Binding-site contacts:
Ligand atom O2 contacts residue DA4 of chain 1.B at 3.2 Å.
Ligand atom C6 contacts residue DT5 of chain 1.B at 3.4 Å.
Ligand atom N6 contacts residue DT5 of chain 1.B at 2.9 Å (h-bond).
Ligand atom N1 contacts residue DC1 of chain 1.B at 2.9 Å (h-bond).
Ligand atom O4 contacts residue DC1 of chain 1.B at 3.0 Å (h-bond).
Ligand atom C4 contacts residue DG6 of chain 1.B at 3.5 Å.
Ligand atom OP1 contacts residue LYS234 of chain 1.C at 2.8 Å (salt-bridge).
Ligand atom C2 contacts residue DG3 of chain 1.B at 3.4 Å.
Ligand atom OP1 contacts residue THR233 of chain 1.C at 2.9 Å (h-bond).
Ligand atom O6 contacts residue DC1 of chain 1.B at 3.1 Å (h-bond).
Ligand atom O2 contacts residue DG3 of chain 1.B at 3.2 Å (h-bond).
Ligand atom N6 contacts residue DA4 of chain 1.B at 2.9 Å (h-bond).
Ligand atom N1 contacts residue DA4 of chain 1.B at 3.5 Å (h-bond).
Ligand atom C2 contacts residue DG6 of chain 1.B at 3.2 Å.
Ligand atom OP1 contacts residue GLU232 of chain 1.C at 3.1 Å (salt-bridge).
Ligand atom N2 contacts residue DA2 of chain 1.B at 3.2 Å.
Ligand atom O4 contacts residue DA2 of chain 1.B at 3.0 Å (h-bond).
Ligand atom N4 contacts residue DG6 of chain 1.B at 2.8 Å (h-bond).
Ligand atom C2 contacts residue DG6 of chain 1.B at 3.4 Å.
Ligand atom N4 contacts residue DG3 of chain 1.B at 2.7 Å (h-bond).
Ligand atom OP2 contacts residue THR233 of chain 1.C at 3.5 Å (h-bond).
Ligand atom O4 contacts residue DG3 of chain 1.B at 3.2 Å (h-bond).
Ligand atom N3 contacts residue DG3 of chain 1.B at 2.7 Å (h-bond).
Ligand atom C4 contacts residue DG3 of chain 1.B at 3.5 Å.
Ligand atom O2 contacts residue DG6 of chain 1.B at 2.3 Å (h-bond).
Ligand atom OP1 contacts residue LYS230 of chain 1.C at 3.1 Å (salt-bridge).
Ligand atom C4 contacts residue DA4 of chain 1.B at 3.2 Å.
Ligand atom O4 contacts residue DA4 of chain 1.B at 3.0 Å (h-bond).
Ligand atom N2 contacts residue DC1 of chain 1.B at 2.7 Å (h-bond).
Ligand atom N4 contacts residue DT5 of chain 1.B at 3.5 Å (h-bond).
Ligand atom N1 contacts residue DT5 of chain 1.B at 2.4 Å (h-bond).
Ligand atom N3 contacts residue DA4 of chain 1.B at 2.5 Å (h-bond).
Ligand atom N3 contacts residue DA2 of chain 1.B at 3.0 Å (h-bond).
Ligand atom N1 contacts residue DG6 of chain 1.B at 3.5 Å (h-bond).
Ligand atom C2 contacts residue DC1 of chain 1.B at 3.5 Å.
Ligand atom N3 contacts residue DG6 of chain 1.B at 3.5 Å (h-bond).
Ligand atom C2 contacts residue DT5 of chain 1.B at 3.0 Å.
Ligand atom O2 contacts residue DG3 of chain 1.B at 2.6 Å (h-bond).
Ligand atom OP1 contacts residue GLY231 of chain 1.C at 3.2 Å.
Ligand atom N3 contacts residue DG6 of chain 1.B at 2.5 Å (h-bond).

The small molecule below binds the protein below.
Small molecule (SMILES): Cc1cn([C@H]2C[C@H](O[P](=O)(O)OC[C@H]3O[C@@H](n4cnc5c(=O)nc(N)[nH]c54)C[C@@H]3OP(=O)(O)O)[C@@H](CO[P](=O)(O)O[C@H]3C[C@H](n4ccc(N)nc4=O)O[C@@H]3CO[P](=O)(O)O[C@H]3C[C@H](n4cc(C)c(=O)[nH]c4=O)O[C@@H]3CO[P](=O)(O)O[C@H]3C[C@H](n4cnc5c(N)ncnc54)O[C@@H]3CO[P](=O)(O)O[C@H]3C[C@H](n4ccc(N)nc4=O)O[C@@H]3CO)O2)c(=O)[nH]c1=O

Sequence of chain 1.C:
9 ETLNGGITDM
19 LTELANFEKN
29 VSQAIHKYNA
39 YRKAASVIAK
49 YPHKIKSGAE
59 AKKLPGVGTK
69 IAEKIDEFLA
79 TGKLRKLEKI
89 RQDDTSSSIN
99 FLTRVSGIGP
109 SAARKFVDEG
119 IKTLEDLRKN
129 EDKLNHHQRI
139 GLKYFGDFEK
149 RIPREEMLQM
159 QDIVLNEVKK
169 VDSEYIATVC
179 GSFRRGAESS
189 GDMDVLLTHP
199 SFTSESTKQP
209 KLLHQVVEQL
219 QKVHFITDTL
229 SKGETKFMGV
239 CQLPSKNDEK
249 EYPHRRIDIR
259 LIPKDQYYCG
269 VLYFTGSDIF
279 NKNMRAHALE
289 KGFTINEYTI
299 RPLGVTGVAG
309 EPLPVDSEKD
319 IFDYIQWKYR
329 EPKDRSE